Sequence of chain 2.B:
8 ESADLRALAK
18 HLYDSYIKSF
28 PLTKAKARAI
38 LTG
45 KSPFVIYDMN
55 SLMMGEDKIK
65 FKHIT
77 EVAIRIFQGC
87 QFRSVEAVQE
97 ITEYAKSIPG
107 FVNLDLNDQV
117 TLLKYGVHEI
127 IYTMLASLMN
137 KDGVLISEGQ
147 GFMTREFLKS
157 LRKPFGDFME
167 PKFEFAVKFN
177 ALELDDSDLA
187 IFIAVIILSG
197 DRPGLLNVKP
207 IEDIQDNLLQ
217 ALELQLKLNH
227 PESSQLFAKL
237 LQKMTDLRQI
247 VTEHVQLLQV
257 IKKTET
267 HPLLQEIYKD

A small-molecule ligand and the protein it binds are described below.
Small molecule (SMILES): Cc1ccc(COc2cccc(CNc3nnn[nH]3)c2)cc1

Binding-site contacts:
Ligand atom O1 contacts residue LEU131 of chain 2.B at 4.0 Å.
Ligand atom N4 contacts residue GLY85 of chain 2.B at 3.4 Å (h-bond).
Ligand atom C8 contacts residue SER90 of chain 2.B at 3.3 Å.
Ligand atom N1 contacts residue SER143 of chain 2.B at 3.9 Å.
Ligand atom C3 contacts residue ILE127 of chain 2.B at 3.8 Å (hydrophobic).
Ligand atom N1 contacts residue GLY85 of chain 2.B at 4.0 Å.
Ligand atom C3 contacts residue ALA93 of chain 2.B at 3.6 Å (hydrophobic).
Ligand atom C4 contacts residue ALA93 of chain 2.B at 3.7 Å (hydrophobic).
Ligand atom C10 contacts residue LEU131 of chain 2.B at 3.9 Å (hydrophobic).
Ligand atom C8 contacts residue ARG89 of chain 2.B at 3.6 Å.
Ligand atom C16 contacts residue ILE142 of chain 2.B at 4.0 Å (hydrophobic).
Ligand atom N3 contacts residue ILE82 of chain 2.B at 3.7 Å.
Ligand atom C16 contacts residue GLY85 of chain 2.B at 3.7 Å.
Ligand atom C14 contacts residue ARG89 of chain 2.B at 3.3 Å.
Ligand atom C10 contacts residue CYS86 of chain 2.B at 3.3 Å (hydrophobic).
Ligand atom C15 contacts residue ILE142 of chain 2.B at 3.7 Å (hydrophobic).
Ligand atom C15 contacts residue SER143 of chain 2.B at 3.8 Å.
Ligand atom O1 contacts residue CYS86 of chain 2.B at 3.7 Å.
Ligand atom C11 contacts residue CYS86 of chain 2.B at 4.0 Å (hydrophobic).
Ligand atom N4 contacts residue CYS86 of chain 2.B at 3.6 Å.
Ligand atom C2 contacts residue ARG89 of chain 2.B at 3.3 Å.
Ligand atom C6 contacts residue ARG89 of chain 2.B at 3.3 Å.
Ligand atom N3 contacts residue CYS86 of chain 2.B at 3.8 Å.
Ligand atom C12 contacts residue ILE142 of chain 2.B at 3.5 Å (hydrophobic).
Ligand atom C5 contacts residue ARG89 of chain 2.B at 3.6 Å.
Ligand atom C4 contacts residue ILE127 of chain 2.B at 3.3 Å (hydrophobic).
Ligand atom O1 contacts residue SER90 of chain 2.B at 3.9 Å.
Ligand atom C7 contacts residue ARG89 of chain 2.B at 3.3 Å.
Ligand atom C3 contacts residue ARG89 of chain 2.B at 3.9 Å.
Ligand atom C15 contacts residue ARG89 of chain 2.B at 3.7 Å.
Ligand atom C1 contacts residue MET130 of chain 2.B at 3.5 Å (hydrophobic).
Ligand atom N1 contacts residue ARG89 of chain 2.B at 3.5 Å.
Ligand atom C9 contacts residue LEU131 of chain 2.B at 4.0 Å (hydrophobic).
Ligand atom C10 contacts residue MET165 of chain 2.B at 3.7 Å (hydrophobic).
Ligand atom N3 contacts residue GLY85 of chain 2.B at 3.7 Å.
Ligand atom C9 contacts residue CYS86 of chain 2.B at 3.6 Å (hydrophobic).
Ligand atom N2 contacts residue ILE142 of chain 2.B at 3.7 Å.
Ligand atom C13 contacts residue ARG89 of chain 2.B at 4.0 Å.
Ligand atom C1 contacts residue ARG89 of chain 2.B at 3.3 Å.
Ligand atom C11 contacts residue MET165 of chain 2.B at 3.6 Å (hydrophobic).